A small-molecule ligand and the protein it binds are described below.
Small molecule (SMILES): Cc1oc(-c2ccccc2)nc1CCc1nc(-c2ccccc2)cn1C

Binding-site contacts:
Ligand atom N24 contacts residue TYR247 of chain 1.C at 2.6 Å (h-bond).
Ligand atom C14 contacts residue MET267 of chain 1.C at 3.6 Å (hydrophobic).
Ligand atom C16 contacts residue LYS272 of chain 1.C at 3.7 Å.
Ligand atom C20 contacts residue GLY279 of chain 1.C at 3.2 Å.
Ligand atom C23 contacts residue TYR247 of chain 1.C at 3.5 Å (hydrophobic).
Ligand atom C17 contacts residue GLU275 of chain 1.C at 3.4 Å.
Ligand atom C20 contacts residue MET267 of chain 1.C at 3.6 Å (hydrophobic).
Ligand atom C25 contacts residue GLN280 of chain 1.C at 3.5 Å.
Ligand atom C2 contacts residue PHE250 of chain 1.C at 3.7 Å (hydrophobic).
Ligand atom C14 contacts residue GLY279 of chain 1.C at 3.5 Å.
Ligand atom C16 contacts residue GLU275 of chain 1.C at 3.4 Å.
Ligand atom N22 contacts residue GLY279 of chain 1.C at 3.5 Å (h-bond).
Ligand atom C15 contacts residue GLU275 of chain 1.C at 3.7 Å.
Ligand atom C25 contacts residue TYR247 of chain 1.C at 3.7 Å (hydrophobic).
Ligand atom C10 contacts residue ILE246 of chain 1.C at 3.1 Å (hydrophobic).
Ligand atom N24 contacts residue GLY279 of chain 1.C at 3.4 Å.
Ligand atom C7 contacts residue PHE283 of chain 1.C at 3.6 Å (hydrophobic).
Ligand atom C4 contacts residue PHE283 of chain 1.C at 3.7 Å (hydrophobic).
Ligand atom C15 contacts residue TYR247 of chain 1.C at 3.5 Å (hydrophobic).
Ligand atom C16 contacts residue VAL276 of chain 1.C at 3.6 Å (hydrophobic).
Ligand atom C10 contacts residue VAL232 of chain 1.C at 3.4 Å (hydrophobic).
Ligand atom C2 contacts residue MET267 of chain 1.C at 3.5 Å (hydrophobic).
Ligand atom C6 contacts residue PHE283 of chain 1.C at 3.6 Å (hydrophobic).
Ligand atom C25 contacts residue PHE283 of chain 1.C at 3.4 Å (hydrophobic).
Ligand atom N3 contacts residue GLN280 of chain 1.C at 3.1 Å (h-bond).
Ligand atom C25 contacts residue GLY279 of chain 1.C at 3.5 Å.
Ligand atom C1 contacts residue PHE250 of chain 1.C at 3.6 Å (hydrophobic).
Ligand atom C19 contacts residue MET267 of chain 1.C at 3.6 Å (hydrophobic).
Ligand atom C17 contacts residue PRO266 of chain 1.C at 3.6 Å (hydrophobic).
Ligand atom O5 contacts residue PHE283 of chain 1.C at 3.4 Å.
Ligand atom C11 contacts residue ILE246 of chain 1.C at 3.4 Å (hydrophobic).
Ligand atom C23 contacts residue GLY279 of chain 1.C at 3.2 Å.
Ligand atom C18 contacts residue MET267 of chain 1.C at 3.7 Å (hydrophobic).
Ligand atom C17 contacts residue LYS272 of chain 1.C at 3.4 Å.
Ligand atom C7 contacts residue ILE246 of chain 1.C at 3.7 Å (hydrophobic).
Ligand atom C8 contacts residue MET267 of chain 1.C at 3.7 Å (hydrophobic).
Ligand atom C18 contacts residue PRO266 of chain 1.C at 3.3 Å (hydrophobic).
Ligand atom C9 contacts residue ILE246 of chain 1.C at 3.3 Å (hydrophobic).
Ligand atom C2 contacts residue TYR247 of chain 1.C at 3.7 Å (hydrophobic).
Ligand atom C2 contacts residue GLN280 of chain 1.C at 3.7 Å.

Sequence of chain 1.C:
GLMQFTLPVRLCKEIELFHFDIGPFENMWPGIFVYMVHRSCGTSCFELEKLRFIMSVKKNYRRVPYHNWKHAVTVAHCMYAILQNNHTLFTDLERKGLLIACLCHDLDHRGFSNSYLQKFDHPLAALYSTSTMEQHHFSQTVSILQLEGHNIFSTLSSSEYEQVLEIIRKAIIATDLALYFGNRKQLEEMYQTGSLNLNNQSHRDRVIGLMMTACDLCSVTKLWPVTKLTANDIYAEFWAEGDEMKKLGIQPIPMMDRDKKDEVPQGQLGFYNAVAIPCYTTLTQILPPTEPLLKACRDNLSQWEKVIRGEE